Binding-site contacts:
Ligand atom O4 contacts residue VAL171 of chain 1.G at 4.3 Å.
Ligand atom C7 contacts residue ASN122 of chain 1.G at 4.0 Å.
Ligand atom C5 contacts residue VAL127 of chain 1.G at 3.6 Å (hydrophobic).
Ligand atom O5 contacts residue VAL127 of chain 1.G at 3.9 Å.
Ligand atom C3 contacts residue ASN122 of chain 1.G at 3.8 Å.
Ligand atom C1 contacts residue ASN122 of chain 1.G at 1.5 Å.
Ligand atom O6 contacts residue VAL127 of chain 1.G at 4.2 Å.
Ligand atom N2 contacts residue ASN122 of chain 1.G at 2.9 Å (h-bond).
Ligand atom C7 contacts residue THR124 of chain 1.G at 3.9 Å.
Ligand atom C2 contacts residue ASN122 of chain 1.G at 2.5 Å.
Ligand atom N2 contacts residue THR124 of chain 1.G at 3.3 Å.
Ligand atom C5 contacts residue ASN122 of chain 1.G at 3.7 Å.
Ligand atom C8 contacts residue THR124 of chain 1.G at 3.5 Å.
Ligand atom C1 contacts residue THR124 of chain 1.G at 4.0 Å.
Ligand atom C2 contacts residue THR124 of chain 1.G at 4.3 Å.
Ligand atom C6 contacts residue VAL127 of chain 1.G at 3.8 Å (hydrophobic).
Ligand atom O5 contacts residue ASN122 of chain 1.G at 2.4 Å (h-bond).
Ligand atom C4 contacts residue ASN122 of chain 1.G at 4.3 Å.
Ligand atom C1 contacts residue VAL127 of chain 1.G at 4.4 Å (hydrophobic).

The small molecule below binds the protein below.
Small molecule (SMILES): CC(=O)N[C@@H]1[C@@H](O)[C@H](O)[C@@H](CO)O[C@H]1O

Sequence of chain 1.G:
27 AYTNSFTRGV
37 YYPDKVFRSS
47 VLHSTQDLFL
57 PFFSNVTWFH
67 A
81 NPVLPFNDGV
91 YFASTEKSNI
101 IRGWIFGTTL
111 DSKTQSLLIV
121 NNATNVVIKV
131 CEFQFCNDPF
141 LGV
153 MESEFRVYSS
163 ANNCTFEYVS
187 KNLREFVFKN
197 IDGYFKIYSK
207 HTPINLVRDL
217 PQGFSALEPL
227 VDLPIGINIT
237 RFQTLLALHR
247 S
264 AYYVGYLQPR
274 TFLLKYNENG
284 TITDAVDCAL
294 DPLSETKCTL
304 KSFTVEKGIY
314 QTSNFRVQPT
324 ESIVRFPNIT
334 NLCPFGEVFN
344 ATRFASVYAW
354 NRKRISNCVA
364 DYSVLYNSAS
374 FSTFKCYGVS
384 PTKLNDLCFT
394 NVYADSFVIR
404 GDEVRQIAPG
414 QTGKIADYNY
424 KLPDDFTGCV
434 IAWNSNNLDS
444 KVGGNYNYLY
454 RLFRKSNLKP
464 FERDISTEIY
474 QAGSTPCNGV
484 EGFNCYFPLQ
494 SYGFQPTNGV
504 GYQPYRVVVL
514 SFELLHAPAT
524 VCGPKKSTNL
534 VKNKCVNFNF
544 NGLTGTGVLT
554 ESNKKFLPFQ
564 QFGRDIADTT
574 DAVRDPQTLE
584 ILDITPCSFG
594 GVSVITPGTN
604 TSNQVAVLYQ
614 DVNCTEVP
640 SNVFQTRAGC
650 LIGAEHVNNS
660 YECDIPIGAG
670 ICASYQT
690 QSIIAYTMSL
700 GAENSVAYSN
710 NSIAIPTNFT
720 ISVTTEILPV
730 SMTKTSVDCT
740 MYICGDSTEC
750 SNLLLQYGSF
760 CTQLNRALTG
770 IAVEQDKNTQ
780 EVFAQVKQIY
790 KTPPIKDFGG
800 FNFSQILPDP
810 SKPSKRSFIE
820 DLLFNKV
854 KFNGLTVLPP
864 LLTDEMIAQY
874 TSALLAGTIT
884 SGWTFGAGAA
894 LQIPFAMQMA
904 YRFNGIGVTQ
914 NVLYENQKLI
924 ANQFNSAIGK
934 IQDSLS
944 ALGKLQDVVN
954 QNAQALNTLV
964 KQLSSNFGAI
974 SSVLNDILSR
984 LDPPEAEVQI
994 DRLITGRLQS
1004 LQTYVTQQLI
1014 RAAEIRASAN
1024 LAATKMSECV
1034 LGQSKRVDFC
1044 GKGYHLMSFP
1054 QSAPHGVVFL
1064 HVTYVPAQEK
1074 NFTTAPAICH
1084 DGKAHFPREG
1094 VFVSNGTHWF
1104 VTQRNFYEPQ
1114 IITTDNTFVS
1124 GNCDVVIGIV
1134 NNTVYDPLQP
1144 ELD